Binding-site contacts:
Ligand atom C10 contacts residue PO41 of chain 1.B at 2.6 Å.
Ligand atom C5 contacts residue PHE13 of chain 1.A at 3.6 Å (hydrophobic).
Ligand atom C4 contacts residue PHE13 of chain 1.A at 3.8 Å (hydrophobic).
Ligand atom C5 contacts residue LEU63 of chain 1.A at 3.9 Å (hydrophobic).
Ligand atom C10 contacts residue 2C21 of chain 1.G at 2.4 Å.
Ligand atom O11 contacts residue SER52 of chain 1.A at 3.6 Å.
Ligand atom C5 contacts residue 2C21 of chain 1.G at 0.7 Å.
Ligand atom C8 contacts residue LEU10 of chain 1.A at 3.6 Å (hydrophobic).
Ligand atom C1 contacts residue 2C21 of chain 1.G at 0.5 Å.
Ligand atom C3 contacts residue 2C21 of chain 1.G at 0.3 Å.
Ligand atom C3 contacts residue LEU60 of chain 1.A at 3.8 Å (hydrophobic).
Ligand atom O8 contacts residue 2C21 of chain 1.G at 0.7 Å (h-bond).
Ligand atom O10 contacts residue PO41 of chain 1.B at 3.6 Å.
Ligand atom O8 contacts residue PO41 of chain 1.B at 2.1 Å (h-bond).
Ligand atom C4 contacts residue 2C21 of chain 1.G at 0.4 Å.
Ligand atom C2 contacts residue 2C21 of chain 1.G at 0.5 Å.
Ligand atom C6 contacts residue GSH1 of chain 1.E at 3.7 Å.
Ligand atom C6 contacts residue 2C21 of chain 1.G at 0.6 Å.
Ligand atom O11 contacts residue 2C21 of chain 1.G at 2.8 Å (h-bond).
Ligand atom C7 contacts residue 2C21 of chain 1.G at 0.6 Å.
Ligand atom O2 contacts residue 2C21 of chain 1.G at 1.2 Å.
Ligand atom C10 contacts residue LEU39 of chain 1.A at 4.0 Å (hydrophobic).
Ligand atom O2 contacts residue PHE80 of chain 1.A at 3.5 Å.
Ligand atom C3 contacts residue PRO12 of chain 1.A at 3.6 Å (hydrophobic).
Ligand atom O11 contacts residue PO41 of chain 1.B at 1.8 Å (h-bond).
Ligand atom O10 contacts residue 2C21 of chain 1.G at 2.1 Å (h-bond).
Ligand atom O11 contacts residue LYS43 of chain 1.A at 2.9 Å (salt-bridge).
Ligand atom C4 contacts residue LEU63 of chain 1.A at 3.6 Å (hydrophobic).
Ligand atom O8 contacts residue SER52 of chain 1.A at 3.9 Å.
Ligand atom O10 contacts residue ARG54 of chain 1.A at 3.3 Å (salt-bridge).
Ligand atom C1 contacts residue PRO12 of chain 1.A at 3.9 Å (hydrophobic).
Ligand atom C4 contacts residue PRO12 of chain 1.A at 4.0 Å (hydrophobic).
Ligand atom O8 contacts residue ASN53 of chain 1.A at 3.8 Å.
Ligand atom O10 contacts residue LEU39 of chain 1.A at 3.8 Å.
Ligand atom O8 contacts residue ARG54 of chain 1.A at 3.4 Å (salt-bridge).
Ligand atom C2 contacts residue PRO12 of chain 1.A at 3.8 Å (hydrophobic).
Ligand atom C8 contacts residue 2C21 of chain 1.G at 1.0 Å.
Ligand atom C9 contacts residue 2C21 of chain 1.G at 1.2 Å.
Ligand atom O2 contacts residue TYR84 of chain 1.A at 2.9 Å (h-bond).
Ligand atom C9 contacts residue PO41 of chain 1.B at 2.8 Å.

The small molecule below binds the protein below.
Small molecule (SMILES): O=C(O)C(=O)C=Cc1ccccc1O

Sequence of chain 1.A:
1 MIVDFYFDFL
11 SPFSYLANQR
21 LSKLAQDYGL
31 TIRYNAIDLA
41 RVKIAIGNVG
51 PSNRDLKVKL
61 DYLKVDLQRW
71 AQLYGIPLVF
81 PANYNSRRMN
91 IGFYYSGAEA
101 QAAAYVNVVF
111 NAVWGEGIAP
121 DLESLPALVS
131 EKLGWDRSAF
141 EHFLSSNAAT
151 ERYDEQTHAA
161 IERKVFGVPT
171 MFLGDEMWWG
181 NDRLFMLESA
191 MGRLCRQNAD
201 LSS